Sequence of chain 1.A:
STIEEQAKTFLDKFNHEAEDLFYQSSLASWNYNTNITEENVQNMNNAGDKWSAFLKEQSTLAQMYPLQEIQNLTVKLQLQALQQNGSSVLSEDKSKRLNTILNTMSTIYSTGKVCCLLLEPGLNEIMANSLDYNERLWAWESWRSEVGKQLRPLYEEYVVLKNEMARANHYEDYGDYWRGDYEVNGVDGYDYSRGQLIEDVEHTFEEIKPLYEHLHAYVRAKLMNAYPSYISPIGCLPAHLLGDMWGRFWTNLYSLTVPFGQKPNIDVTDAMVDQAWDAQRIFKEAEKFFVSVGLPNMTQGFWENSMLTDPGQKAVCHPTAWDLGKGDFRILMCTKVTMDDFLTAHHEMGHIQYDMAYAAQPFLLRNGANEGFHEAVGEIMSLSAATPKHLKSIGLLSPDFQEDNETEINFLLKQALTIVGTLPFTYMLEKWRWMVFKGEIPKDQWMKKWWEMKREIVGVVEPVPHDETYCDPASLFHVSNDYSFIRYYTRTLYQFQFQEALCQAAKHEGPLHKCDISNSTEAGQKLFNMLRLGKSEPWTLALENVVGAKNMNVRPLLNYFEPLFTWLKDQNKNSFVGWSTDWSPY

Binding-site contacts:
Ligand atom O5 contacts residue ASN37 of chain 1.A at 2.3 Å (h-bond).
Ligand atom N2 contacts residue GLN324 of chain 1.A at 3.6 Å.
Ligand atom O5 contacts residue ASN42 of chain 1.A at 4.3 Å.
Ligand atom C5 contacts residue THR39 of chain 1.A at 4.1 Å.
Ligand atom O6 contacts residue ASN42 of chain 1.A at 3.8 Å.
Ligand atom C2 contacts residue ASN37 of chain 1.A at 2.4 Å.
Ligand atom C7 contacts residue GLN324 of chain 1.A at 4.2 Å.
Ligand atom C5 contacts residue ASN37 of chain 1.A at 3.7 Å.
Ligand atom O5 contacts residue THR39 of chain 1.A at 3.8 Å.
Ligand atom C6 contacts residue THR39 of chain 1.A at 3.9 Å.
Ligand atom N2 contacts residue ASN37 of chain 1.A at 2.9 Å (h-bond).
Ligand atom O6 contacts residue GLU41 of chain 1.A at 4.4 Å.
Ligand atom C7 contacts residue ASN37 of chain 1.A at 3.8 Å.
Ligand atom O6 contacts residue THR39 of chain 1.A at 2.8 Å (h-bond).
Ligand atom C3 contacts residue ASN37 of chain 1.A at 3.8 Å.
Ligand atom C6 contacts residue GLU41 of chain 1.A at 4.4 Å.
Ligand atom C8 contacts residue GLN324 of chain 1.A at 3.6 Å.
Ligand atom C4 contacts residue ASN37 of chain 1.A at 4.2 Å.
Ligand atom C1 contacts residue ASN37 of chain 1.A at 1.4 Å.
Ligand atom O7 contacts residue ASN37 of chain 1.A at 4.3 Å.

This protein binds this small molecule.
Small molecule (SMILES): CC(=O)N[C@@H]1[C@@H](O)[C@H](O)[C@@H](CO)O[C@H]1O